A small-molecule ligand and the protein it binds are described below.
Small molecule (SMILES): CC(=O)N[C@H]1[C@H](O[C@H]2[C@H](O)[C@@H](NC(C)=O)CO[C@@H]2CO)O[C@H](CO)[C@@H](O)[C@@H]1O

Sequence of chain 1.B:
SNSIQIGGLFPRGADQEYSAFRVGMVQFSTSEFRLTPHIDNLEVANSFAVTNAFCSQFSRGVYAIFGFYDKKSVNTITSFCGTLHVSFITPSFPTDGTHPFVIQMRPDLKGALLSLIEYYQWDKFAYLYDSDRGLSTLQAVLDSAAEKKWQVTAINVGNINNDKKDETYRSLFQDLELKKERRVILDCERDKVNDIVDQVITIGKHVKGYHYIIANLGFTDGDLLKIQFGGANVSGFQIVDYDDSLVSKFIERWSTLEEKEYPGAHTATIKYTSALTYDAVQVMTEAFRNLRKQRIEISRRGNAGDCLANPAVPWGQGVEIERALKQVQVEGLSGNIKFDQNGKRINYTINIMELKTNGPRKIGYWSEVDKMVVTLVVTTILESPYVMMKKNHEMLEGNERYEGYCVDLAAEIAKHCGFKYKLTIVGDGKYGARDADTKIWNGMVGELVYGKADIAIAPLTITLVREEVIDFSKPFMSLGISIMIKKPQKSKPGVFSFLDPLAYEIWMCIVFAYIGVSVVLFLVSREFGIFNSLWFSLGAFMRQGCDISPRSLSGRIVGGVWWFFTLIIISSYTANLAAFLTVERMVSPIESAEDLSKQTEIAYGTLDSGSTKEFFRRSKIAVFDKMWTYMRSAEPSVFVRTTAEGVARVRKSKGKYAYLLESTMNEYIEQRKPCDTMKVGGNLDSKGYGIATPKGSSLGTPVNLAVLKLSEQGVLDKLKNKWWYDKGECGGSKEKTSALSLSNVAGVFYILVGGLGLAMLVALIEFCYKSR

Binding-site contacts:
Ligand atom O7 contacts residue ASN235 of chain 1.B at 3.7 Å.
Ligand atom C8 contacts residue HIS213 of chain 1.B at 4.2 Å.
Ligand atom N2 contacts residue ASN235 of chain 1.B at 2.8 Å (h-bond).
Ligand atom C4 contacts residue ASN235 of chain 1.B at 4.1 Å.
Ligand atom C5 contacts residue ASN235 of chain 1.B at 3.7 Å.
Ligand atom C8 contacts residue TYR212 of chain 1.B at 4.0 Å (hydrophobic).
Ligand atom C8 contacts residue GLY211 of chain 1.B at 2.8 Å.
Ligand atom C7 contacts residue ASN235 of chain 1.B at 3.5 Å.
Ligand atom C7 contacts residue GLY211 of chain 1.B at 4.3 Å.
Ligand atom C2 contacts residue ASN235 of chain 1.B at 2.3 Å.
Ligand atom C3 contacts residue ASN235 of chain 1.B at 3.7 Å.
Ligand atom O5 contacts residue ASN235 of chain 1.B at 2.4 Å (h-bond).
Ligand atom C1 contacts residue ASN235 of chain 1.B at 1.4 Å.